This protein binds this small molecule.
Small molecule (SMILES): CC(=O)N[C@@H]1[C@@H](O)[C@H](O)[C@@H](CO)O[C@H]1O

Binding-site contacts:
Ligand atom C1 contacts residue ASN650 of chain 6.A at 1.4 Å.
Ligand atom C5 contacts residue TRP627 of chain 6.A at 3.7 Å (hydrophobic).
Ligand atom C1 contacts residue TRP627 of chain 6.A at 3.3 Å (hydrophobic).
Ligand atom O5 contacts residue TRP627 of chain 6.A at 2.9 Å.
Ligand atom C3 contacts residue ASN650 of chain 6.A at 3.6 Å.
Ligand atom O5 contacts residue ASN650 of chain 6.A at 2.4 Å (h-bond).
Ligand atom C5 contacts residue ASN650 of chain 6.A at 3.6 Å.
Ligand atom O7 contacts residue PRO681 of chain 6.A at 4.0 Å.
Ligand atom C8 contacts residue ASN650 of chain 6.A at 4.2 Å.
Ligand atom C4 contacts residue ASN650 of chain 6.A at 4.2 Å.
Ligand atom C6 contacts residue TRP627 of chain 6.A at 4.0 Å (hydrophobic).
Ligand atom O7 contacts residue ASP682 of chain 6.A at 4.2 Å.
Ligand atom O7 contacts residue ASN650 of chain 6.A at 4.5 Å.
Ligand atom N2 contacts residue ASN650 of chain 6.A at 3.4 Å (h-bond).
Ligand atom C2 contacts residue ASN650 of chain 6.A at 2.5 Å.
Ligand atom O3 contacts residue ASN650 of chain 6.A at 3.8 Å.
Ligand atom C7 contacts residue ASN650 of chain 6.A at 3.9 Å.

Sequence of chain 6.A:
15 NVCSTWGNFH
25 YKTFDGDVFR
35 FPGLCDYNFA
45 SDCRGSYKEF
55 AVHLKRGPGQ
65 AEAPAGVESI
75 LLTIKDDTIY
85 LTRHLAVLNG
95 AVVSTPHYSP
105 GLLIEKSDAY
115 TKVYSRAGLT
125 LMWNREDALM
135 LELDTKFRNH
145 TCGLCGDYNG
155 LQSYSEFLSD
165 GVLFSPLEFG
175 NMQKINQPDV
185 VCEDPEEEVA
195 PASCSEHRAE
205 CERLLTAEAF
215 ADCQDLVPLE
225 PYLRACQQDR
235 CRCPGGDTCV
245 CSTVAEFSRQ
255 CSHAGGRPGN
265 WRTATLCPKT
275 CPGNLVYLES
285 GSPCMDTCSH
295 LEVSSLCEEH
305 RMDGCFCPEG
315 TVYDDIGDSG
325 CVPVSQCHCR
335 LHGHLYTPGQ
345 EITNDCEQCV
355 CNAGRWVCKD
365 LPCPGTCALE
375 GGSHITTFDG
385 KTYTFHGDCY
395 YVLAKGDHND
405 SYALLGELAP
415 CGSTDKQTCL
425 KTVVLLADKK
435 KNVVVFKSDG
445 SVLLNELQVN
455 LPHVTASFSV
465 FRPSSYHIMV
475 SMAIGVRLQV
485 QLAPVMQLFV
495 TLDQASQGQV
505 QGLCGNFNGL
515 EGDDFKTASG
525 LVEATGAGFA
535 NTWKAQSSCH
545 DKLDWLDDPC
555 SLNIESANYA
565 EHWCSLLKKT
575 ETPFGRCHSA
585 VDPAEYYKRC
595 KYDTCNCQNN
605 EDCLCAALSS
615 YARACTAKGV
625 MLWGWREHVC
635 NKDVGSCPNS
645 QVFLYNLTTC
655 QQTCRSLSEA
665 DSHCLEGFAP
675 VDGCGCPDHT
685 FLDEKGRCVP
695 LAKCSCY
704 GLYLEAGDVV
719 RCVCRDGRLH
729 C